Binding-site contacts:
Ligand atom NH1 contacts residue GLY158 of chain 1.H at 3.4 Å (h-bond).
Ligand atom NH1 contacts residue ASP151 of chain 1.H at 3.2 Å (salt-bridge).
Ligand atom CZ contacts residue ASP157 of chain 1.H at 3.2 Å.
Ligand atom CA contacts residue SER261 of chain 1.H at 2.5 Å.
Ligand atom C1 contacts residue SER261 of chain 1.H at 2.3 Å.
Ligand atom NZ contacts residue ASP47 of chain 1.H at 2.8 Å (salt-bridge).
Ligand atom O contacts residue GLY148 of chain 1.H at 3.2 Å (h-bond).
Ligand atom NH2 contacts residue ASP199 of chain 1.H at 2.9 Å (salt-bridge).
Ligand atom N contacts residue GLY148 of chain 1.H at 2.9 Å (h-bond).
Ligand atom CE contacts residue ASP47 of chain 1.H at 3.2 Å.
Ligand atom C1 contacts residue HIS87 of chain 1.H at 1.5 Å.
Ligand atom NH1 contacts residue GLY148 of chain 1.H at 3.4 Å.
Ligand atom NH1 contacts residue PRO149 of chain 1.H at 3.2 Å (h-bond).
Ligand atom NH2 contacts residue ALA185 of chain 1.H at 2.8 Å (h-bond).
Ligand atom C contacts residue SER261 of chain 1.H at 1.4 Å.
Ligand atom CA contacts residue GLY148 of chain 1.H at 3.4 Å.
Ligand atom N contacts residue SER146 of chain 1.H at 2.9 Å (h-bond).
Ligand atom NZ contacts residue ASP84 of chain 1.H at 2.9 Å (salt-bridge).
Ligand atom CA contacts residue SO41 of chain 1.FD at 3.4 Å.
Ligand atom NH2 contacts residue ASP157 of chain 1.H at 2.7 Å (salt-bridge).
Ligand atom NE contacts residue ASP151 of chain 1.H at 3.1 Å (salt-bridge).
Ligand atom O contacts residue TRP147 of chain 1.H at 3.2 Å.
Ligand atom O contacts residue ASN188 of chain 1.H at 2.9 Å (h-bond).
Ligand atom NH1 contacts residue TYR201 of chain 1.H at 3.0 Å (h-bond).
Ligand atom CA contacts residue ASN188 of chain 1.H at 3.3 Å.
Ligand atom N contacts residue SO41 of chain 1.FD at 2.9 Å (h-bond).
Ligand atom CZ contacts residue ASP199 of chain 1.H at 3.2 Å.
Ligand atom N contacts residue SER261 of chain 1.H at 3.1 Å (h-bond).
Ligand atom CB contacts residue SER261 of chain 1.H at 2.8 Å.
Ligand atom CG contacts residue SO41 of chain 1.FD at 3.1 Å.
Ligand atom NH1 contacts residue ASP157 of chain 1.H at 3.0 Å (salt-bridge).
Ligand atom N contacts residue HIS87 of chain 1.H at 3.2 Å (h-bond).
Ligand atom NE contacts residue GLU129 of chain 1.H at 3.0 Å (salt-bridge).
Ligand atom C9 contacts residue GLU150 of chain 1.H at 3.1 Å.
Ligand atom C contacts residue HIS87 of chain 1.H at 2.7 Å.
Ligand atom NE contacts residue TYR201 of chain 1.H at 3.2 Å (h-bond).
Ligand atom NZ contacts residue ASN85 of chain 1.H at 3.0 Å (h-bond).
Ligand atom NH1 contacts residue ASP199 of chain 1.H at 2.6 Å (salt-bridge).
Ligand atom O contacts residue SER261 of chain 1.H at 2.3 Å (h-bond).
Ligand atom CB contacts residue ASN188 of chain 1.H at 3.3 Å.

The protein below binds the small molecule below.
Small molecule (SMILES): CCCCCCCCCC(=O)N[C@@H](CCCN=C(N)N)C(=O)N[C@H](C(=O)N[C@@H](CCCCN)C(=O)N[C@@H](CCCN=C(N)N)[C@@H](C)O)C(C)C

Sequence of chain 1.H:
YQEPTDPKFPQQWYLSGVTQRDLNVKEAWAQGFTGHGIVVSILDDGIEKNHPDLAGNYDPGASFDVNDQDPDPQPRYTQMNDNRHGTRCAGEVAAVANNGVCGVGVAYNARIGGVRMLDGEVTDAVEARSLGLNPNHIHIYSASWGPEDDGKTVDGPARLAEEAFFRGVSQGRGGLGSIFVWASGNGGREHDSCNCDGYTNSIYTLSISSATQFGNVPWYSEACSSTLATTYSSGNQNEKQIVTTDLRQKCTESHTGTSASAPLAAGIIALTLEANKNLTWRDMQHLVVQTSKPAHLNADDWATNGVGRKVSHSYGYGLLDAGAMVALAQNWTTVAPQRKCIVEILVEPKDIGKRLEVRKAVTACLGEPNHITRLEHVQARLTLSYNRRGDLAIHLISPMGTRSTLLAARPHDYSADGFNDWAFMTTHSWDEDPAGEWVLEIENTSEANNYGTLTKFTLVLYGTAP